This protein binds this small molecule.
Small molecule (SMILES): CC(=O)N[C@@H]1[C@@H](O)[C@H](O)[C@@H](CO)O[C@H]1O

Binding-site contacts:
Ligand atom O6 contacts residue ASN113 of chain 1.A at 3.6 Å (h-bond).
Ligand atom C1 contacts residue HIS42 of chain 1.A at 4.1 Å.
Ligand atom C5 contacts residue ASN113 of chain 1.A at 4.3 Å.
Ligand atom O5 contacts residue ASN125 of chain 1.A at 3.3 Å (h-bond).
Ligand atom C7 contacts residue ASN125 of chain 1.A at 3.9 Å.
Ligand atom C6 contacts residue ASN113 of chain 1.A at 3.6 Å.
Ligand atom C1 contacts residue ASN125 of chain 1.A at 3.0 Å.
Ligand atom O7 contacts residue ASN125 of chain 1.A at 3.6 Å.
Ligand atom C1 contacts residue ASN113 of chain 1.A at 4.2 Å.
Ligand atom C8 contacts residue HIS42 of chain 1.A at 4.1 Å.
Ligand atom C2 contacts residue ASN125 of chain 1.A at 3.5 Å.
Ligand atom O5 contacts residue ASN113 of chain 1.A at 3.3 Å.
Ligand atom N2 contacts residue ASN125 of chain 1.A at 4.0 Å.
Ligand atom C8 contacts residue ASN125 of chain 1.A at 4.2 Å.

Sequence of chain 1.A:
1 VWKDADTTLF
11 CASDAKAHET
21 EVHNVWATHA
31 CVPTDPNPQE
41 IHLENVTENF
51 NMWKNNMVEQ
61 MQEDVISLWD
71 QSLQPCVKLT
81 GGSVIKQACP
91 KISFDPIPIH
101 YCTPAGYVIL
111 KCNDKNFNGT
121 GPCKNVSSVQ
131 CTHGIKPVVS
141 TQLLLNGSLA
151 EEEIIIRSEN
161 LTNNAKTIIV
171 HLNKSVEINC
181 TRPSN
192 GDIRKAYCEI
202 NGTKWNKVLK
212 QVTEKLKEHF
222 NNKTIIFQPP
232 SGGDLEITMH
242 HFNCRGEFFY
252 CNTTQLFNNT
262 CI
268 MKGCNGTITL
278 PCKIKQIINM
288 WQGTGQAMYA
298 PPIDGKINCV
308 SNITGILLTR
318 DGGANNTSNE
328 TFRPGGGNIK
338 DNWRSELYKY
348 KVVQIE